Sequence of chain 1.B:
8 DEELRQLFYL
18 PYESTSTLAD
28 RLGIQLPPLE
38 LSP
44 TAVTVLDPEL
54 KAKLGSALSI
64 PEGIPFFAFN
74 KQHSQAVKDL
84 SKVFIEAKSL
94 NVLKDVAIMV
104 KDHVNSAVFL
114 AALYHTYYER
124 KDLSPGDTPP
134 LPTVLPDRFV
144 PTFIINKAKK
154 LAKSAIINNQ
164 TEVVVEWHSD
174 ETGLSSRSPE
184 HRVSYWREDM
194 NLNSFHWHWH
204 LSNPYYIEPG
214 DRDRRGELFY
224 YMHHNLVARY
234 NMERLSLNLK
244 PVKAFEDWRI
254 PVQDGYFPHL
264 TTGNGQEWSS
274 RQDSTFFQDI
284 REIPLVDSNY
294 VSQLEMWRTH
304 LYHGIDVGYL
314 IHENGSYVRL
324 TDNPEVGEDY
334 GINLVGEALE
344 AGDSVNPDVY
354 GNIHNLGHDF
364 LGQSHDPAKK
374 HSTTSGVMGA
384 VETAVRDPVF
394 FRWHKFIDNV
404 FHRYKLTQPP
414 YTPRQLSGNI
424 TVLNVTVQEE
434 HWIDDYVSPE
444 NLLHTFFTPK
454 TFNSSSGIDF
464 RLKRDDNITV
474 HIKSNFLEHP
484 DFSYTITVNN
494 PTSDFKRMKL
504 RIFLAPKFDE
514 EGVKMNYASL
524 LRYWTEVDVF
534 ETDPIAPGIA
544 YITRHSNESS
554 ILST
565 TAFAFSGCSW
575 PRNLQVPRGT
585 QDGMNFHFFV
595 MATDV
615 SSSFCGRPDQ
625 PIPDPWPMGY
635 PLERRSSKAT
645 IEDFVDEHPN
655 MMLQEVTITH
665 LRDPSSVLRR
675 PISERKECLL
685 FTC

A protein and the small-molecule ligand that binds it are described below.
Small molecule (SMILES): CC(=O)N[C@@H]1[C@@H](O)[C@H](O)[C@@H](CO)O[C@H]1O

Binding-site contacts:
Ligand atom C7 contacts residue ASN427 of chain 1.B at 3.1 Å.
Ligand atom C2 contacts residue ASN427 of chain 1.B at 2.3 Å.
Ligand atom O7 contacts residue ASN427 of chain 1.B at 3.1 Å (h-bond).
Ligand atom C8 contacts residue ASN427 of chain 1.B at 4.3 Å.
Ligand atom C3 contacts residue ASN427 of chain 1.B at 3.7 Å.
Ligand atom C4 contacts residue ASN427 of chain 1.B at 4.1 Å.
Ligand atom C5 contacts residue ASN427 of chain 1.B at 3.7 Å.
Ligand atom C8 contacts residue LEU426 of chain 1.B at 3.9 Å (hydrophobic).
Ligand atom C1 contacts residue ASN427 of chain 1.B at 1.4 Å.
Ligand atom N2 contacts residue ASN427 of chain 1.B at 2.7 Å (h-bond).
Ligand atom O5 contacts residue ASN427 of chain 1.B at 2.4 Å (h-bond).